Binding-site contacts:
Ligand atom N1 contacts residue ILE318 of chain 4.A at 3.6 Å (h-bond).
Ligand atom O2P contacts residue LEU380 of chain 4.A at 3.7 Å.
Ligand atom O3' contacts residue ASP358 of chain 4.A at 2.6 Å (salt-bridge).
Ligand atom O3P contacts residue SER317 of chain 4.A at 2.8 Å (h-bond).
Ligand atom O5' contacts residue GLY316 of chain 4.A at 3.3 Å.
Ligand atom O1P contacts residue TYR405 of chain 4.A at 2.7 Å (h-bond).
Ligand atom O3P contacts residue GLY316 of chain 4.A at 3.4 Å.
Ligand atom N7 contacts residue ILE318 of chain 4.A at 3.7 Å.
Ligand atom N4 contacts residue ILE318 of chain 4.A at 3.4 Å.
Ligand atom N1 contacts residue GLU431 of chain 4.A at 3.4 Å (salt-bridge).
Ligand atom C6 contacts residue GLY409 of chain 4.A at 3.6 Å.
Ligand atom N7 contacts residue GLU408 of chain 4.A at 3.0 Å (salt-bridge).
Ligand atom O1P contacts residue SER317 of chain 4.A at 2.9 Å (h-bond).
Ligand atom C5 contacts residue MOA1 of chain 4.E at 3.7 Å.
Ligand atom O2' contacts residue MOA1 of chain 4.E at 3.2 Å.
Ligand atom C5 contacts residue ILE318 of chain 4.A at 3.4 Å (hydrophobic).
Ligand atom O4' contacts residue GLY316 of chain 4.A at 3.7 Å.
Ligand atom N4 contacts residue MOA1 of chain 4.E at 3.5 Å.
Ligand atom C8 contacts residue MET59 of chain 4.A at 3.7 Å (hydrophobic).
Ligand atom O6 contacts residue GLY407 of chain 4.A at 3.3 Å.
Ligand atom O3P contacts residue GLY360 of chain 4.A at 3.5 Å (h-bond).
Ligand atom O5' contacts residue GLY359 of chain 4.A at 3.7 Å.
Ligand atom C3' contacts residue ASP358 of chain 4.A at 3.5 Å.
Ligand atom O6 contacts residue GLY409 of chain 4.A at 2.7 Å (h-bond).
Ligand atom O2' contacts residue ASP358 of chain 4.A at 2.5 Å (salt-bridge).
Ligand atom N9 contacts residue ILE318 of chain 4.A at 3.6 Å.
Ligand atom C2' contacts residue MOA1 of chain 4.E at 3.7 Å.
Ligand atom O2P contacts residue ARG382 of chain 4.A at 3.5 Å (salt-bridge).
Ligand atom O3' contacts residue MET379 of chain 4.A at 3.6 Å (h-bond).
Ligand atom N1 contacts residue MOA1 of chain 4.E at 3.2 Å (h-bond).
Ligand atom O2P contacts residue GLY381 of chain 4.A at 2.8 Å (h-bond).
Ligand atom N1 contacts residue CYS319 of chain 4.A at 3.5 Å.
Ligand atom C4' contacts residue ASP358 of chain 4.A at 3.5 Å.
Ligand atom N7 contacts residue GLY407 of chain 4.A at 3.5 Å.
Ligand atom O3' contacts residue ALA57 of chain 4.A at 3.3 Å.
Ligand atom O1P contacts residue ARG382 of chain 4.A at 3.0 Å (salt-bridge).
Ligand atom P contacts residue SER317 of chain 4.A at 3.6 Å.
Ligand atom O6 contacts residue GLY432 of chain 4.A at 3.3 Å.
Ligand atom O6 contacts residue GLU408 of chain 4.A at 3.3 Å (salt-bridge).
Ligand atom C2' contacts residue ASP358 of chain 4.A at 3.7 Å.

Sequence of chain 4.A:
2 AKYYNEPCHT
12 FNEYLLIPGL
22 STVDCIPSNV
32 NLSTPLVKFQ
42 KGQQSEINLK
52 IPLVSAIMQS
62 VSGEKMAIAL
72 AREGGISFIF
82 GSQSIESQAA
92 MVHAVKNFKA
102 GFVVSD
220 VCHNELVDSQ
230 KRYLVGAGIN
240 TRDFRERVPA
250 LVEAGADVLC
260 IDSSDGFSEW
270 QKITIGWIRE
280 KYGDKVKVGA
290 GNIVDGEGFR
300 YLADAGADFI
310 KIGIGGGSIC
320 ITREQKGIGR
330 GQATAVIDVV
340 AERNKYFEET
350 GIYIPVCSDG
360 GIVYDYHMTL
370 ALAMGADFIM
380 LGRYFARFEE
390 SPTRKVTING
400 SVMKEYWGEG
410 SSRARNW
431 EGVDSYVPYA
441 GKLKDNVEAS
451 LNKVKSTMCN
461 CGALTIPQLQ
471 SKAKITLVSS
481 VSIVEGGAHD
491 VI

The small molecule below binds the protein below.
Small molecule (SMILES): NC(=O)c1ncn([C@@H]2O[C@H](COP(=O)(O)O)[C@@H](O)[C@H]2O)n1